The small molecule below binds the protein below.
Small molecule (SMILES): CC(=O)N[C@@H]1[C@@H](O)[C@H](O)[C@@H](CO)O[C@H]1O

Sequence of chain 58.H:
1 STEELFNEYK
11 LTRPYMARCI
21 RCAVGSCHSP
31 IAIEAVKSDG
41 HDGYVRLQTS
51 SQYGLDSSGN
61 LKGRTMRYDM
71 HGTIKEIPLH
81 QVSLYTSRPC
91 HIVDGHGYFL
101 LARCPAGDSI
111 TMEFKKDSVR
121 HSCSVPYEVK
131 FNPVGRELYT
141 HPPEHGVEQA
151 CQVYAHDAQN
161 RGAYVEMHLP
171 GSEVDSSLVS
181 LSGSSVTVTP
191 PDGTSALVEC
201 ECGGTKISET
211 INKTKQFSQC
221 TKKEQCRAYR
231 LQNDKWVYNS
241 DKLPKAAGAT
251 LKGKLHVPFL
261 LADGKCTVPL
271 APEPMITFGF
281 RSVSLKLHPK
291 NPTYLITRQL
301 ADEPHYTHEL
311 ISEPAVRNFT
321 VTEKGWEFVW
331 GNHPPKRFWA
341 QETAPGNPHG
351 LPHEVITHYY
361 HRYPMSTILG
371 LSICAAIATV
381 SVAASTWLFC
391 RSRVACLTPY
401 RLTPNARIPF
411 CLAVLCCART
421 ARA

Binding-site contacts:
Ligand atom C1 contacts residue ASN212 of chain 58.H at 1.4 Å.
Ligand atom O5 contacts residue ASN212 of chain 58.H at 2.4 Å (h-bond).
Ligand atom C7 contacts residue ASN212 of chain 58.H at 4.0 Å.
Ligand atom C5 contacts residue ASN212 of chain 58.H at 3.7 Å.
Ligand atom O6 contacts residue ASN212 of chain 58.H at 4.3 Å.
Ligand atom N2 contacts residue ILE211 of chain 58.H at 4.5 Å.
Ligand atom C4 contacts residue ASN212 of chain 58.H at 4.2 Å.
Ligand atom C2 contacts residue ASN212 of chain 58.H at 2.5 Å.
Ligand atom N2 contacts residue ASN212 of chain 58.H at 2.9 Å (h-bond).
Ligand atom C3 contacts residue ASN212 of chain 58.H at 3.8 Å.
Ligand atom C1 contacts residue ILE211 of chain 58.H at 4.3 Å (hydrophobic).